Sequence of chain 2.A:
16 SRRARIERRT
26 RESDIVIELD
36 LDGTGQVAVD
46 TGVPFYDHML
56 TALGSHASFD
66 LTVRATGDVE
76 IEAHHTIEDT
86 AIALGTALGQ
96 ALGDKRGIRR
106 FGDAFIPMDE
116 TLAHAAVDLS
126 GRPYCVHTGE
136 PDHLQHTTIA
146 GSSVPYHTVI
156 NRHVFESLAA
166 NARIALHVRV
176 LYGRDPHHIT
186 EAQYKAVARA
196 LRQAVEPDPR

Sequence of chain 15.A:
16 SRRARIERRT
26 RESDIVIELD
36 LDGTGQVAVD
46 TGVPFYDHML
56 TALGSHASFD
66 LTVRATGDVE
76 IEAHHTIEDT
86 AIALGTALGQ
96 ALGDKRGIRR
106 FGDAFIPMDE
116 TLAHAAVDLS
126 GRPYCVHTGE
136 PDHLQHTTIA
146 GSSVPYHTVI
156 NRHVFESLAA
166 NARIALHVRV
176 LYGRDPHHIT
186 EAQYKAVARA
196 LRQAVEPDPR

The small molecule below binds the protein below.
Small molecule (SMILES): C[C@H](N)c1ncnn1C

Sequence of chain 21.A:
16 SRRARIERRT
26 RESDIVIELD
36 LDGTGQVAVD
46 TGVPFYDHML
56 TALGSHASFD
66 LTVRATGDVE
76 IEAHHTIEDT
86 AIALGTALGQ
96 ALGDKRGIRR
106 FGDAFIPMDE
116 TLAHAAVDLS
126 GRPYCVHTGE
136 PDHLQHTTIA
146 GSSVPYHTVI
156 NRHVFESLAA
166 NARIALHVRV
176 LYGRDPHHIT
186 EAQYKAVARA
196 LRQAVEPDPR

Binding-site contacts:
Ligand atom N7 contacts residue MN1 of chain 2.B at 2.4 Å.
Ligand atom C6 contacts residue HIS79 of chain 2.A at 3.1 Å.
Ligand atom C2 contacts residue HIS80 of chain 2.A at 3.8 Å.
Ligand atom C9 contacts residue MET113 of chain 15.A at 4.1 Å (hydrophobic).
Ligand atom C9 contacts residue ARG127 of chain 21.A at 3.4 Å.
Ligand atom N5 contacts residue GLU186 of chain 15.A at 3.3 Å (salt-bridge).
Ligand atom C4 contacts residue GLU186 of chain 15.A at 4.0 Å.
Ligand atom N5 contacts residue MN1 of chain 15.C at 2.3 Å.
Ligand atom C2 contacts residue GLU186 of chain 15.A at 3.8 Å.
Ligand atom C6 contacts residue GLU83 of chain 2.A at 4.0 Å.
Ligand atom C1 contacts residue GLU27 of chain 2.A at 3.6 Å.
Ligand atom C6 contacts residue HIS80 of chain 2.A at 3.8 Å.
Ligand atom C2 contacts residue MN1 of chain 15.C at 3.3 Å.
Ligand atom C1 contacts residue HIS80 of chain 2.A at 3.9 Å.
Ligand atom C4 contacts residue MET113 of chain 15.A at 3.5 Å (hydrophobic).
Ligand atom N3 contacts residue HIS80 of chain 2.A at 3.3 Å (h-bond).
Ligand atom N5 contacts residue MET113 of chain 15.A at 3.6 Å.
Ligand atom C6 contacts residue MET113 of chain 15.A at 3.6 Å (hydrophobic).
Ligand atom N5 contacts residue HIS182 of chain 15.A at 3.2 Å (h-bond).
Ligand atom C6 contacts residue MN1 of chain 15.C at 3.4 Å.
Ligand atom N7 contacts residue HIS183 of chain 15.A at 3.4 Å (h-bond).
Ligand atom N5 contacts residue HIS80 of chain 2.A at 3.0 Å (h-bond).
Ligand atom C9 contacts residue MN1 of chain 2.B at 3.8 Å.
Ligand atom N8 contacts residue MET113 of chain 15.A at 3.5 Å.
Ligand atom C4 contacts residue HIS80 of chain 2.A at 3.6 Å.
Ligand atom C6 contacts residue HIS182 of chain 15.A at 3.5 Å.
Ligand atom N3 contacts residue GLU186 of chain 15.A at 3.0 Å (salt-bridge).
Ligand atom N7 contacts residue GLU83 of chain 2.A at 3.1 Å (salt-bridge).
Ligand atom N7 contacts residue HIS79 of chain 2.A at 3.1 Å (h-bond).
Ligand atom N7 contacts residue MET113 of chain 15.A at 3.5 Å.
Ligand atom C6 contacts residue GLU186 of chain 15.A at 4.1 Å.
Ligand atom C4 contacts residue MN1 of chain 15.C at 3.1 Å.
Ligand atom N3 contacts residue HIS53 of chain 15.A at 3.3 Å (h-bond).
Ligand atom C6 contacts residue MN1 of chain 2.B at 3.3 Å.
Ligand atom C6 contacts residue HIS183 of chain 15.A at 3.8 Å.
Ligand atom N3 contacts residue MN1 of chain 15.C at 2.3 Å.
Ligand atom N8 contacts residue GLU83 of chain 2.A at 3.5 Å (salt-bridge).
Ligand atom C1 contacts residue MN1 of chain 15.C at 4.2 Å.
Ligand atom N8 contacts residue MN1 of chain 2.B at 3.4 Å.
Ligand atom C9 contacts residue GLU83 of chain 2.A at 3.6 Å.